Binding-site contacts:
Ligand atom C8 contacts residue ASN259 of chain 13.F at 4.4 Å.
Ligand atom O5 contacts residue THR116 of chain 13.E at 4.0 Å.
Ligand atom C3 contacts residue ASN259 of chain 13.F at 3.8 Å.
Ligand atom C5 contacts residue ASN259 of chain 13.F at 3.7 Å.
Ligand atom C1 contacts residue ASN259 of chain 13.F at 1.4 Å.
Ligand atom C2 contacts residue ASN259 of chain 13.F at 2.4 Å.
Ligand atom C4 contacts residue ASN259 of chain 13.F at 4.2 Å.
Ligand atom C8 contacts residue LYS181 of chain 13.E at 4.1 Å.
Ligand atom O7 contacts residue LYS181 of chain 13.E at 3.9 Å.
Ligand atom N2 contacts residue ASN259 of chain 13.F at 2.9 Å (h-bond).
Ligand atom O6 contacts residue THR116 of chain 13.E at 3.5 Å.
Ligand atom O6 contacts residue LYS115 of chain 13.E at 4.4 Å.
Ligand atom C7 contacts residue ASN259 of chain 13.F at 3.1 Å.
Ligand atom O5 contacts residue ASN259 of chain 13.F at 2.4 Å (h-bond).
Ligand atom O7 contacts residue ASN259 of chain 13.F at 2.9 Å (h-bond).

Sequence of chain 13.E:
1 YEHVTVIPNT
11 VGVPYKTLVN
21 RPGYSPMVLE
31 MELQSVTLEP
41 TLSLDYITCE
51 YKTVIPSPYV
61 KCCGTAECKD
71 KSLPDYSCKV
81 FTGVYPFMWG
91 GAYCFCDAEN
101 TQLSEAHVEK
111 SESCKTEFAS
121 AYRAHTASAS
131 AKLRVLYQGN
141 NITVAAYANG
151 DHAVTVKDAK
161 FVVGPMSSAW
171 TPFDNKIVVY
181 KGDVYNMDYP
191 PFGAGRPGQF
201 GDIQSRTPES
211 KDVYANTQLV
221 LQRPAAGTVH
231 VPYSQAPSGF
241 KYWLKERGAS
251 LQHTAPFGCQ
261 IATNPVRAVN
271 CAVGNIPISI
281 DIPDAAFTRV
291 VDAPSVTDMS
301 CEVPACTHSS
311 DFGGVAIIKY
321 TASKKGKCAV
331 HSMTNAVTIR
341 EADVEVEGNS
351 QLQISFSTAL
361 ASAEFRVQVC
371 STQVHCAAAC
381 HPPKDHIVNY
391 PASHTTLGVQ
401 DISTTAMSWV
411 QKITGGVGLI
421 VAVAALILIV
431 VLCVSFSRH

Sequence of chain 13.F:
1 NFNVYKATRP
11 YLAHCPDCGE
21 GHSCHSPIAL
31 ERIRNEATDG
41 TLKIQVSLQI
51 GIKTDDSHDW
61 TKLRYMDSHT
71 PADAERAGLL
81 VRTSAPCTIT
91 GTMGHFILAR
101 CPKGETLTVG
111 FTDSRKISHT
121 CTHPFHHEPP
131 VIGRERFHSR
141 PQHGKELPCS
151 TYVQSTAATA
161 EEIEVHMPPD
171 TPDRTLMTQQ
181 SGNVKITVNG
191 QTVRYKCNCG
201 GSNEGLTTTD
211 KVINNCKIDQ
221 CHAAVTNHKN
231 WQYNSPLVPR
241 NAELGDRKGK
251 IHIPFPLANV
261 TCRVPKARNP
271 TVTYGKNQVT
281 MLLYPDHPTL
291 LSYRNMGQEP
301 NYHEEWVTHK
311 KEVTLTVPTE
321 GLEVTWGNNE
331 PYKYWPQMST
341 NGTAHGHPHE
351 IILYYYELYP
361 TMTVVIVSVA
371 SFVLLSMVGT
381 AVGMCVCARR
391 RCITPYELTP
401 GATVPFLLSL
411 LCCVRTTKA

The small molecule below binds the protein below.
Small molecule (SMILES): CC(=O)N[C@@H]1[C@@H](O)[C@H](O)[C@@H](CO)O[C@H]1O